Binding-site contacts:
Ligand atom CBF contacts residue ARG92 of chain 1.C at 3.7 Å.
Ligand atom FBL contacts residue ARG92 of chain 1.C at 3.9 Å.
Ligand atom NAC contacts residue ASN87 of chain 1.C at 3.2 Å (h-bond).
Ligand atom CAG contacts residue TYR86 of chain 1.C at 3.7 Å (hydrophobic).
Ligand atom OBM contacts residue ARG92 of chain 1.C at 2.8 Å (salt-bridge).
Ligand atom FBK contacts residue PRO25 of chain 1.C at 3.5 Å.
Ligand atom CAF contacts residue PRO29 of chain 1.C at 3.5 Å (hydrophobic).
Ligand atom CAL contacts residue LEU39 of chain 1.C at 4.1 Å (hydrophobic).
Ligand atom CAF contacts residue VAL93 of chain 1.C at 3.8 Å (hydrophobic).
Ligand atom FBL contacts residue VAL93 of chain 1.C at 3.9 Å.
Ligand atom FBL contacts residue PRO29 of chain 1.C at 3.3 Å.
Ligand atom CBG contacts residue ARG92 of chain 1.C at 3.8 Å.
Ligand atom CBH contacts residue PRO29 of chain 1.C at 3.7 Å (hydrophobic).
Ligand atom FBK contacts residue PHE96 of chain 1.C at 3.4 Å.
Ligand atom CAE contacts residue ASN87 of chain 1.C at 3.6 Å.
Ligand atom CAJ contacts residue VAL93 of chain 1.C at 4.0 Å (hydrophobic).
Ligand atom CAW contacts residue LEU39 of chain 1.C at 4.0 Å (hydrophobic).
Ligand atom FBL contacts residue PHE96 of chain 1.C at 3.3 Å.
Ligand atom CAA contacts residue VAL93 of chain 1.C at 4.1 Å (hydrophobic).
Ligand atom CBA contacts residue ARG92 of chain 1.C at 4.0 Å.
Ligand atom CBE contacts residue ARG92 of chain 1.C at 3.9 Å.
Ligand atom OAD contacts residue TYR44 of chain 1.C at 3.7 Å.
Ligand atom CAM contacts residue PRO29 of chain 1.C at 3.6 Å (hydrophobic).
Ligand atom CAB contacts residue VAL93 of chain 1.C at 3.8 Å (hydrophobic).
Ligand atom CAG contacts residue ILE41 of chain 1.C at 3.5 Å (hydrophobic).
Ligand atom FBK contacts residue LEU28 of chain 1.C at 3.6 Å.
Ligand atom CAA contacts residue VAL34 of chain 1.C at 3.9 Å (hydrophobic).
Ligand atom CAF contacts residue VAL34 of chain 1.C at 4.0 Å (hydrophobic).
Ligand atom CBG contacts residue PRO29 of chain 1.C at 3.6 Å (hydrophobic).
Ligand atom NAC contacts residue VAL34 of chain 1.C at 3.8 Å.
Ligand atom CAS contacts residue PRO29 of chain 1.C at 4.0 Å (hydrophobic).
Ligand atom CAG contacts residue ASN87 of chain 1.C at 3.7 Å.
Ligand atom CAB contacts residue VAL34 of chain 1.C at 3.6 Å (hydrophobic).
Ligand atom CAL contacts residue PRO29 of chain 1.C at 3.9 Å (hydrophobic).
Ligand atom OAD contacts residue TYR86 of chain 1.C at 3.8 Å.
Ligand atom CAF contacts residue PHE30 of chain 1.C at 3.9 Å (hydrophobic).
Ligand atom CAB contacts residue ASN87 of chain 1.C at 4.0 Å.
Ligand atom FBK contacts residue PRO29 of chain 1.C at 3.4 Å.
Ligand atom OAD contacts residue ASN87 of chain 1.C at 3.1 Å (h-bond).
Ligand atom CAI contacts residue VAL93 of chain 1.C at 3.7 Å (hydrophobic).

Sequence of chain 1.C:
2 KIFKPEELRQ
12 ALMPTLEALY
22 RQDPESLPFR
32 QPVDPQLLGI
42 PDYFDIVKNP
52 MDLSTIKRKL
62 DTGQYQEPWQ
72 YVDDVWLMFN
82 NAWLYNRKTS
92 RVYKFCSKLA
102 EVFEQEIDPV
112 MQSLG

The protein below binds the small molecule below.
Small molecule (SMILES): COC1CCC(n2c([C@@H]3CCCC(=O)N3c3ccc(F)c(F)c3)nc3cc(-c4c(C)noc4C)ccc32)CC1